Sequence of chain 1.H:
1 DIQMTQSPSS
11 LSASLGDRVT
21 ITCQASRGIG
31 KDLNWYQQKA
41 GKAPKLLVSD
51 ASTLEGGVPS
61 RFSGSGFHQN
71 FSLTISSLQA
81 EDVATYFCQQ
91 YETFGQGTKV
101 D

A small-molecule ligand and the protein it binds are described below.
Small molecule (SMILES): CC(=O)N[C@H]1[C@H](O[C@H]2[C@H](O)[C@@H](NC(C)=O)CO[C@@H]2CO)O[C@H](CO)[C@@H](O)[C@@H]1O

Binding-site contacts:
Ligand atom C1 contacts residue ASP32 of chain 1.H at 4.0 Å.
Ligand atom N2 contacts residue ASN246 of chain 1.D at 2.8 Å (h-bond).
Ligand atom C3 contacts residue ILE29 of chain 1.H at 4.4 Å (hydrophobic).
Ligand atom O7 contacts residue ASN246 of chain 1.D at 3.2 Å (h-bond).
Ligand atom N2 contacts residue TYR91 of chain 1.H at 4.1 Å.
Ligand atom C8 contacts residue ILE29 of chain 1.H at 3.7 Å (hydrophobic).
Ligand atom C7 contacts residue TYR91 of chain 1.H at 3.9 Å (hydrophobic).
Ligand atom C8 contacts residue ASP32 of chain 1.H at 3.8 Å.
Ligand atom C3 contacts residue ASP32 of chain 1.H at 4.4 Å.
Ligand atom C7 contacts residue ILE29 of chain 1.H at 4.1 Å (hydrophobic).
Ligand atom C8 contacts residue THR248 of chain 1.D at 3.4 Å.
Ligand atom C8 contacts residue ASN246 of chain 1.D at 4.3 Å.
Ligand atom C2 contacts residue ASN246 of chain 1.D at 2.4 Å.
Ligand atom C7 contacts residue ASP32 of chain 1.H at 3.9 Å.
Ligand atom C7 contacts residue ASN246 of chain 1.D at 3.2 Å.
Ligand atom N2 contacts residue ASP32 of chain 1.H at 3.2 Å (salt-bridge).
Ligand atom C7 contacts residue THR248 of chain 1.D at 3.6 Å.
Ligand atom C2 contacts residue ASP32 of chain 1.H at 4.0 Å.
Ligand atom C3 contacts residue GLY30 of chain 1.H at 4.0 Å.
Ligand atom O3 contacts residue GLY30 of chain 1.H at 3.2 Å.
Ligand atom O3 contacts residue PHE67 of chain 1.H at 3.7 Å.
Ligand atom C4 contacts residue ASN246 of chain 1.D at 4.2 Å.
Ligand atom O5 contacts residue GLY30 of chain 1.H at 4.1 Å.
Ligand atom O7 contacts residue THR248 of chain 1.D at 3.2 Å (h-bond).
Ligand atom C5 contacts residue PHE67 of chain 1.H at 4.4 Å (hydrophobic).
Ligand atom O6 contacts residue PHE67 of chain 1.H at 4.0 Å.
Ligand atom C3 contacts residue ASN246 of chain 1.D at 3.8 Å.
Ligand atom O4 contacts residue PHE67 of chain 1.H at 3.9 Å.
Ligand atom O3 contacts residue ILE29 of chain 1.H at 3.8 Å.
Ligand atom O6 contacts residue GLY30 of chain 1.H at 3.5 Å.
Ligand atom N2 contacts residue ILE29 of chain 1.H at 3.6 Å.
Ligand atom C8 contacts residue TYR91 of chain 1.H at 3.4 Å (hydrophobic).
Ligand atom C1 contacts residue ASN246 of chain 1.D at 1.4 Å.
Ligand atom C2 contacts residue PHE67 of chain 1.H at 4.4 Å (hydrophobic).
Ligand atom O5 contacts residue ASN246 of chain 1.D at 2.4 Å (h-bond).
Ligand atom O5 contacts residue GLU245 of chain 1.D at 4.0 Å.
Ligand atom C3 contacts residue PHE67 of chain 1.H at 4.0 Å (hydrophobic).
Ligand atom C5 contacts residue ASN246 of chain 1.D at 3.7 Å.
Ligand atom C4 contacts residue PHE67 of chain 1.H at 3.4 Å (hydrophobic).
Ligand atom O6 contacts residue HIS68 of chain 1.H at 4.1 Å.

Sequence of chain 1.D:
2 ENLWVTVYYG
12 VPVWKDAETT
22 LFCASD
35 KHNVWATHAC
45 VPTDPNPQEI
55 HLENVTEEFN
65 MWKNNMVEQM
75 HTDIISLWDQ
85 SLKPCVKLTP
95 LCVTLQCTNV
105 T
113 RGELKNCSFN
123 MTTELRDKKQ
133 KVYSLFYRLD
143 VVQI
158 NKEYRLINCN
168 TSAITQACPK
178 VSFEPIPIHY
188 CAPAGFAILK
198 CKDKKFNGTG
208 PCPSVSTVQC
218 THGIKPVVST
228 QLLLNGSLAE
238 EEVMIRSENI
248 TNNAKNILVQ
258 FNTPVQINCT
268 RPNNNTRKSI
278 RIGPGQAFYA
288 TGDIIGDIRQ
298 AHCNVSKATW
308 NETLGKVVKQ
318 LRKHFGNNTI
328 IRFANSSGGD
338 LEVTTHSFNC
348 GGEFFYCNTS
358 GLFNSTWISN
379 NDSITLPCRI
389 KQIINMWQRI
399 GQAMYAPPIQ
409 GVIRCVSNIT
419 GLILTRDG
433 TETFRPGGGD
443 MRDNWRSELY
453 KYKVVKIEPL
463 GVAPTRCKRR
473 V